Binding-site contacts:
Ligand atom C14 contacts residue PRO294 of chain 2.A at 4.3 Å (hydrophobic).
Ligand atom C09 contacts residue LEU261 of chain 2.A at 3.7 Å (hydrophobic).
Ligand atom C12 contacts residue GLN417 of chain 2.A at 4.2 Å.
Ligand atom C09 contacts residue THR289 of chain 2.A at 3.1 Å.
Ligand atom C06 contacts residue LEU261 of chain 2.A at 3.4 Å (hydrophobic).
Ligand atom C15 contacts residue PRO294 of chain 2.A at 3.8 Å (hydrophobic).
Ligand atom C06 contacts residue ILE287 of chain 2.A at 4.2 Å (hydrophobic).
Ligand atom C12 contacts residue LEU261 of chain 2.A at 4.2 Å (hydrophobic).
Ligand atom C07 contacts residue ARG262 of chain 2.A at 3.8 Å.
Ligand atom C15 contacts residue HIS269 of chain 2.A at 4.3 Å.
Ligand atom C13 contacts residue ARG262 of chain 2.A at 3.7 Å.
Ligand atom C13 contacts residue LEU261 of chain 2.A at 3.5 Å (hydrophobic).
Ligand atom C06 contacts residue ARG262 of chain 2.A at 3.4 Å.
Ligand atom N08 contacts residue THR289 of chain 2.A at 4.0 Å.
Ligand atom N11 contacts residue HIS290 of chain 2.A at 4.0 Å.
Ligand atom C09 contacts residue ASP293 of chain 2.A at 3.6 Å.
Ligand atom N11 contacts residue GLN417 of chain 2.A at 3.9 Å.
Ligand atom C14 contacts residue ASP293 of chain 2.A at 3.8 Å.
Ligand atom N08 contacts residue LEU261 of chain 2.A at 2.8 Å (h-bond).
Ligand atom C10 contacts residue HIS269 of chain 2.A at 4.2 Å.
Ligand atom N11 contacts residue LEU261 of chain 2.A at 4.3 Å.
Ligand atom C13 contacts residue GLN417 of chain 2.A at 3.8 Å.
Ligand atom C07 contacts residue ILE288 of chain 2.A at 3.3 Å (hydrophobic).
Ligand atom C10 contacts residue ASP293 of chain 2.A at 4.1 Å.
Ligand atom C12 contacts residue ALA263 of chain 2.A at 3.9 Å (hydrophobic).
Ligand atom C06 contacts residue GLU260 of chain 2.A at 3.9 Å.
Ligand atom C07 contacts residue THR289 of chain 2.A at 3.9 Å.
Ligand atom C10 contacts residue LEU261 of chain 2.A at 3.4 Å (hydrophobic).
Ligand atom C13 contacts residue TRP202 of chain 2.A at 3.3 Å (hydrophobic).
Ligand atom C10 contacts residue THR289 of chain 2.A at 4.3 Å.
Ligand atom C15 contacts residue HIS290 of chain 2.A at 3.4 Å.
Ligand atom C15 contacts residue GLN417 of chain 2.A at 4.0 Å.
Ligand atom C07 contacts residue LEU261 of chain 2.A at 3.7 Å (hydrophobic).
Ligand atom C14 contacts residue HIS290 of chain 2.A at 3.4 Å.
Ligand atom C12 contacts residue HIS269 of chain 2.A at 4.3 Å.
Ligand atom C14 contacts residue HIS269 of chain 2.A at 3.8 Å.
Ligand atom C07 contacts residue ILE287 of chain 2.A at 4.0 Å (hydrophobic).
Ligand atom C06 contacts residue ILE288 of chain 2.A at 3.3 Å (hydrophobic).
Ligand atom C13 contacts residue ALA263 of chain 2.A at 3.2 Å (hydrophobic).
Ligand atom N08 contacts residue ILE287 of chain 2.A at 3.8 Å.

The protein below binds the small molecule below.
Small molecule (SMILES): CCN(CC)CCNC(=O)CSc1nc(N)c2c3c(sc2n1)CCCC3

Sequence of chain 2.A:
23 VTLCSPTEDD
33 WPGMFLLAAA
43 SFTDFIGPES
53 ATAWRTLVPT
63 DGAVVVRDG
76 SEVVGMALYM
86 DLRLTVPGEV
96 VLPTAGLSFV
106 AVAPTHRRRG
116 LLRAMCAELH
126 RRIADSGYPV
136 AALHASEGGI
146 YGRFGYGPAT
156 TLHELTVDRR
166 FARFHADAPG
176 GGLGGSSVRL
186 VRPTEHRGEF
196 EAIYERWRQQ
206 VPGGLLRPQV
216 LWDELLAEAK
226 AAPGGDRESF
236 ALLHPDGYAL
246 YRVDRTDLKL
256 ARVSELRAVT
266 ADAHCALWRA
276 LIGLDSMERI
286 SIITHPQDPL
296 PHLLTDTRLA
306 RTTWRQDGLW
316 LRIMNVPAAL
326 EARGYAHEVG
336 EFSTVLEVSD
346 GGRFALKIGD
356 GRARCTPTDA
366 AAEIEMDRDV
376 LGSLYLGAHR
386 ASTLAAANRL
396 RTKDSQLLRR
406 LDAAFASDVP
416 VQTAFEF